Binding-site contacts:
Ligand atom C1 contacts residue ASN106 of chain 1.H at 4.0 Å.
Ligand atom C2 contacts residue ASN107 of chain 1.H at 2.5 Å.
Ligand atom C6 contacts residue GLY293 of chain 1.H at 3.5 Å.
Ligand atom C1 contacts residue ASN107 of chain 1.H at 1.4 Å.
Ligand atom C8 contacts residue ASN107 of chain 1.H at 4.3 Å.
Ligand atom C6 contacts residue ILE291 of chain 1.H at 4.4 Å (hydrophobic).
Ligand atom O5 contacts residue ASN106 of chain 1.H at 3.4 Å (h-bond).
Ligand atom C5 contacts residue ASN107 of chain 1.H at 3.7 Å.
Ligand atom C5 contacts residue GLY293 of chain 1.H at 4.1 Å.
Ligand atom O7 contacts residue ASN107 of chain 1.H at 3.0 Å (h-bond).
Ligand atom O6 contacts residue ILE291 of chain 1.H at 4.2 Å.
Ligand atom C4 contacts residue ASN107 of chain 1.H at 4.2 Å.
Ligand atom C3 contacts residue ASN107 of chain 1.H at 3.8 Å.
Ligand atom O5 contacts residue ASN107 of chain 1.H at 2.4 Å (h-bond).
Ligand atom N2 contacts residue ASN107 of chain 1.H at 2.9 Å (h-bond).
Ligand atom C6 contacts residue ASN106 of chain 1.H at 4.1 Å.
Ligand atom O6 contacts residue GLY293 of chain 1.H at 3.7 Å.
Ligand atom C7 contacts residue ASN107 of chain 1.H at 3.1 Å.

Sequence of chain 1.H:
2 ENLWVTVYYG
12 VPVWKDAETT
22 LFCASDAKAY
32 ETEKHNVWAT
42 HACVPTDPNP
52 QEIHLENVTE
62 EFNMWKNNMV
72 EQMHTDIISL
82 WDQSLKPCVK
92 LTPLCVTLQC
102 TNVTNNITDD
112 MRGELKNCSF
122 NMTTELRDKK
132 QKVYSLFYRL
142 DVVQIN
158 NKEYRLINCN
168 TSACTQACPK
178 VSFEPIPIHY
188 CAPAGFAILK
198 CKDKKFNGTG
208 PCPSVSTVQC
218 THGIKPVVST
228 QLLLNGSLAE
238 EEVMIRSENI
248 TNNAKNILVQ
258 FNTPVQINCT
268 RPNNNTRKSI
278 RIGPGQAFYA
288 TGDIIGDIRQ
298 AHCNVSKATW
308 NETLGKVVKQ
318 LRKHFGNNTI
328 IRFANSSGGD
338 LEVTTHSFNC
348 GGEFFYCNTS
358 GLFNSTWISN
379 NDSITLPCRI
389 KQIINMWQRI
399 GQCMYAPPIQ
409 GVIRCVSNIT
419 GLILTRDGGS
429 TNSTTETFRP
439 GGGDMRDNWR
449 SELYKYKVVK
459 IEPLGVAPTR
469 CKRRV

This protein binds this small molecule.
Small molecule (SMILES): CC(=O)N[C@@H]1[C@@H](O)[C@H](O)[C@@H](CO)O[C@H]1O